Sequence of chain 22.A:
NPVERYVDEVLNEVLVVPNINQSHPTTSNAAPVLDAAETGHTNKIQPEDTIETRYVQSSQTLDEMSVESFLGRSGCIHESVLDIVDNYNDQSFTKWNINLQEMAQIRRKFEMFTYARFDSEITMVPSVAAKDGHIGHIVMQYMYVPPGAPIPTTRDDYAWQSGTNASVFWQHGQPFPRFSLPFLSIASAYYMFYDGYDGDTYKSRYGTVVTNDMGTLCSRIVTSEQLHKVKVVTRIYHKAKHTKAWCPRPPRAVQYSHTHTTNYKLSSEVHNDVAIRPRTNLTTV

The small molecule below binds the protein below.
Small molecule (SMILES): Cc1cc(CCCOc2c(C)cc(-c3noc(C(F)(F)F)n3)cc2C)on1

Binding-site contacts:
Ligand atom CM3 contacts residue TYR190 of chain 22.A at 3.5 Å (hydrophobic).
Ligand atom C5B contacts residue LEU181 of chain 22.A at 3.4 Å (hydrophobic).
Ligand atom CM6 contacts residue TYR144 of chain 22.A at 3.3 Å (hydrophobic).
Ligand atom C2A contacts residue TYR144 of chain 22.A at 3.5 Å (hydrophobic).
Ligand atom F1 contacts residue TYR142 of chain 22.A at 3.6 Å.
Ligand atom F3 contacts residue SER167 of chain 22.A at 3.8 Å.
Ligand atom CM6 contacts residue MET214 of chain 22.A at 3.5 Å (hydrophobic).
Ligand atom CM4 contacts residue PHE179 of chain 22.A at 3.8 Å (hydrophobic).
Ligand atom C3A contacts residue PHE179 of chain 22.A at 3.4 Å (hydrophobic).
Ligand atom C5B contacts residue TYR144 of chain 22.A at 3.5 Å (hydrophobic).
Ligand atom N3A contacts residue PHE179 of chain 22.A at 3.2 Å.
Ligand atom C2A contacts residue PHE179 of chain 22.A at 3.6 Å (hydrophobic).
Ligand atom N1A contacts residue TYR144 of chain 22.A at 3.1 Å.
Ligand atom CM2 contacts residue ILE122 of chain 22.A at 3.5 Å (hydrophobic).
Ligand atom C5 contacts residue MET214 of chain 22.A at 3.5 Å (hydrophobic).
Ligand atom CM6 contacts residue LEU184 of chain 22.A at 3.0 Å (hydrophobic).
Ligand atom N1A contacts residue LEU181 of chain 22.A at 3.7 Å.
Ligand atom F2 contacts residue VAL168 of chain 22.A at 2.6 Å.
Ligand atom C4B contacts residue LEU181 of chain 22.A at 3.5 Å (hydrophobic).
Ligand atom C3A contacts residue TYR144 of chain 22.A at 3.4 Å (hydrophobic).
Ligand atom F1 contacts residue PHE179 of chain 22.A at 3.8 Å.
Ligand atom N3A contacts residue TYR144 of chain 22.A at 3.7 Å.
Ligand atom F3 contacts residue ALA166 of chain 22.A at 2.8 Å.
Ligand atom F2 contacts residue PHE179 of chain 22.A at 3.3 Å.
Ligand atom F3 contacts residue TYR144 of chain 22.A at 2.9 Å.
Ligand atom C1B contacts residue LEU181 of chain 22.A at 3.7 Å (hydrophobic).
Ligand atom C1B contacts residue ILE98 of chain 22.A at 3.6 Å (hydrophobic).
Ligand atom C4 contacts residue TYR190 of chain 22.A at 3.4 Å (hydrophobic).
Ligand atom O1A contacts residue TYR144 of chain 22.A at 3.1 Å.
Ligand atom F3 contacts residue MET143 of chain 22.A at 3.3 Å.
Ligand atom N1A contacts residue PHE179 of chain 22.A at 3.7 Å.
Ligand atom C1C contacts residue MET214 of chain 22.A at 3.5 Å (hydrophobic).
Ligand atom O1 contacts residue MET214 of chain 22.A at 3.5 Å (h-bond).
Ligand atom F1 contacts residue LEU217 of chain 22.A at 3.4 Å.
Ligand atom F2 contacts residue TYR142 of chain 22.A at 3.6 Å.
Ligand atom O1B contacts residue ILE98 of chain 22.A at 3.0 Å.
Ligand atom CM4 contacts residue TYR142 of chain 22.A at 3.5 Å (hydrophobic).
Ligand atom C6B contacts residue LEU181 of chain 22.A at 3.4 Å (hydrophobic).
Ligand atom F3 contacts residue TYR142 of chain 22.A at 2.8 Å.
Ligand atom CM3 contacts residue ASN212 of chain 22.A at 3.5 Å.

Sequence of chain 22.C:
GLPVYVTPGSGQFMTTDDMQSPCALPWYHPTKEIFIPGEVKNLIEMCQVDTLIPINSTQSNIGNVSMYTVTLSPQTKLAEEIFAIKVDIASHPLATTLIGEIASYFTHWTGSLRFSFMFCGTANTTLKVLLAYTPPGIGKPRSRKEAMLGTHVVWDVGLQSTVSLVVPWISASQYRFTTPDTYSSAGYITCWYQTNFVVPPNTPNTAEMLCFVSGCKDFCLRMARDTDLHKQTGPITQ